This protein binds this small molecule.
Small molecule (SMILES): CC(=O)N[C@@H]1[C@@H](O)[C@H](O)[C@@H](CO)O[C@H]1O

Binding-site contacts:
Ligand atom C7 contacts residue ASN432 of chain 1.A at 3.1 Å.
Ligand atom C2 contacts residue ASN432 of chain 1.A at 2.5 Å.
Ligand atom C8 contacts residue ASN432 of chain 1.A at 4.3 Å.
Ligand atom C1 contacts residue ASN432 of chain 1.A at 1.4 Å.
Ligand atom C5 contacts residue PHE306 of chain 1.A at 4.2 Å (hydrophobic).
Ligand atom N2 contacts residue ASN432 of chain 1.A at 2.9 Å (h-bond).
Ligand atom C5 contacts residue ASN432 of chain 1.A at 3.6 Å.
Ligand atom N2 contacts residue ILE431 of chain 1.A at 4.2 Å.
Ligand atom C6 contacts residue PHE306 of chain 1.A at 3.8 Å (hydrophobic).
Ligand atom C8 contacts residue ILE431 of chain 1.A at 4.3 Å (hydrophobic).
Ligand atom C3 contacts residue ASN432 of chain 1.A at 3.8 Å.
Ligand atom C4 contacts residue ASN432 of chain 1.A at 4.2 Å.
Ligand atom C1 contacts residue ILE431 of chain 1.A at 4.5 Å (hydrophobic).
Ligand atom O5 contacts residue ASN432 of chain 1.A at 2.4 Å (h-bond).
Ligand atom C7 contacts residue ILE431 of chain 1.A at 4.5 Å (hydrophobic).
Ligand atom O7 contacts residue ASN432 of chain 1.A at 3.1 Å (h-bond).

Sequence of chain 1.A:
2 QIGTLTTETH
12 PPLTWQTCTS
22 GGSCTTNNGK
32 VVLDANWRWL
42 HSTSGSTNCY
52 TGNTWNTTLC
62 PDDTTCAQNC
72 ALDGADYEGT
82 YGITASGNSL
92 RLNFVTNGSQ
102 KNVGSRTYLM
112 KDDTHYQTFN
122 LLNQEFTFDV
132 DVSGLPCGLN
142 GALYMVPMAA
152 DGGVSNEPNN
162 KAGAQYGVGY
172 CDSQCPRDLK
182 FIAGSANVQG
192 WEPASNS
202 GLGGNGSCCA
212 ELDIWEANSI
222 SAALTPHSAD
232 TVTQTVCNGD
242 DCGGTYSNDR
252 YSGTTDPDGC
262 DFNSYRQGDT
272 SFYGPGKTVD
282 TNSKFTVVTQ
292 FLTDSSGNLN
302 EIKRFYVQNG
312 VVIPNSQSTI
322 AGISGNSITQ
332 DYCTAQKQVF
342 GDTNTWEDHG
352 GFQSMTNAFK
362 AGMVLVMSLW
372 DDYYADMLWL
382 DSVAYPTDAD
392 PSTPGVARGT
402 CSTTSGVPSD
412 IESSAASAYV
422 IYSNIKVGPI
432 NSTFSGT